Sequence of chain 1.B:
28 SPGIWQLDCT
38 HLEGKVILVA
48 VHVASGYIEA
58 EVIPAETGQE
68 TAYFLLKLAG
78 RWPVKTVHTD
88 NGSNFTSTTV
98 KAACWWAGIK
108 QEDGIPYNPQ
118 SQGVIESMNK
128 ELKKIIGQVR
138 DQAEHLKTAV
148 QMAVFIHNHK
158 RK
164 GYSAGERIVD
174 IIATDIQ

Sequence of chain 1.A:
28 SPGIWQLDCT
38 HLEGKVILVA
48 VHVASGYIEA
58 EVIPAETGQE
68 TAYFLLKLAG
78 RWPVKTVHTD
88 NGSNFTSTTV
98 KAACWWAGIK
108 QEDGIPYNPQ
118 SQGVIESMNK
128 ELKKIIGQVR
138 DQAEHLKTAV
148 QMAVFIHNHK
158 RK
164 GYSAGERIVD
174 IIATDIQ

The small molecule below binds the protein below.
Small molecule (SMILES): O=C(O)c1c(CN2C(=O)Cc3ccccc32)ccc2c1OCO2

Binding-site contacts:
Ligand atom O22 contacts residue THR145 of chain 1.B at 2.9 Å (h-bond).
Ligand atom C2 contacts residue ALA140 of chain 1.B at 3.9 Å (hydrophobic).
Ligand atom C17 contacts residue GLN66 of chain 1.A at 4.0 Å.
Ligand atom C15 contacts residue LEU73 of chain 1.A at 3.9 Å (hydrophobic).
Ligand atom O1 contacts residue HIS142 of chain 1.B at 2.9 Å (h-bond).
Ligand atom C21 contacts residue LYS144 of chain 1.B at 3.8 Å.
Ligand atom C23 contacts residue GLN66 of chain 1.A at 3.5 Å.
Ligand atom O1 contacts residue GLU141 of chain 1.B at 3.4 Å (salt-bridge).
Ligand atom C15 contacts residue THR145 of chain 1.B at 3.8 Å.
Ligand atom C23 contacts residue THR145 of chain 1.B at 3.1 Å.
Ligand atom C14 contacts residue MET149 of chain 1.B at 3.7 Å (hydrophobic).
Ligand atom O20 contacts residue TYR70 of chain 1.A at 3.4 Å.
Ligand atom C2 contacts residue HIS142 of chain 1.B at 3.8 Å.
Ligand atom O22 contacts residue GLN66 of chain 1.A at 3.9 Å.
Ligand atom C19 contacts residue GLN66 of chain 1.A at 3.4 Å.
Ligand atom O1 contacts residue ALA140 of chain 1.B at 3.6 Å.
Ligand atom C19 contacts residue THR145 of chain 1.B at 3.8 Å.
Ligand atom C15 contacts residue GLN139 of chain 1.B at 4.1 Å.
Ligand atom C13 contacts residue TRP103 of chain 1.A at 3.7 Å (hydrophobic).
Ligand atom C8 contacts residue THR96 of chain 1.A at 3.9 Å.
Ligand atom O1 contacts residue THR145 of chain 1.B at 2.7 Å (h-bond).
Ligand atom C18 contacts residue GLN66 of chain 1.A at 3.3 Å.
Ligand atom O22 contacts residue HIS142 of chain 1.B at 3.1 Å (h-bond).
Ligand atom O9 contacts residue THR96 of chain 1.A at 3.6 Å.
Ligand atom C14 contacts residue LEU73 of chain 1.A at 3.6 Å (hydrophobic).
Ligand atom C10 contacts residue THR96 of chain 1.A at 4.0 Å.
Ligand atom O3 contacts residue ALA140 of chain 1.B at 3.7 Å.
Ligand atom O3 contacts residue GLU141 of chain 1.B at 2.9 Å (salt-bridge).
Ligand atom C2 contacts residue GLU141 of chain 1.B at 3.5 Å.
Ligand atom O20 contacts residue GLN66 of chain 1.A at 3.5 Å (h-bond).
Ligand atom C4 contacts residue THR145 of chain 1.B at 3.4 Å.
Ligand atom C21 contacts residue THR145 of chain 1.B at 3.5 Å.
Ligand atom C10 contacts residue ALA99 of chain 1.A at 3.6 Å (hydrophobic).
Ligand atom C12 contacts residue ALA99 of chain 1.A at 3.8 Å (hydrophobic).
Ligand atom C12 contacts residue ALA100 of chain 1.A at 3.7 Å (hydrophobic).
Ligand atom C13 contacts residue ALA100 of chain 1.A at 4.0 Å (hydrophobic).
Ligand atom O3 contacts residue HIS142 of chain 1.B at 4.1 Å.
Ligand atom C5 contacts residue THR145 of chain 1.B at 4.0 Å.
Ligand atom C2 contacts residue THR145 of chain 1.B at 3.5 Å.
Ligand atom C4 contacts residue GLN66 of chain 1.A at 3.8 Å.